Binding-site contacts:
Ligand atom O4 contacts residue NAG2 of chain 1.BA at 3.3 Å.
Ligand atom C8 contacts residue THR341 of chain 1.F at 4.2 Å.
Ligand atom O6 contacts residue NAG2 of chain 1.BA at 3.5 Å (h-bond).
Ligand atom N2 contacts residue NAG2 of chain 1.BA at 4.2 Å.
Ligand atom C4 contacts residue NAG1 of chain 1.BA at 4.2 Å.
Ligand atom C5 contacts residue NAG1 of chain 1.BA at 3.6 Å.
Ligand atom C1 contacts residue NAG1 of chain 1.BA at 4.1 Å.
Ligand atom C5 contacts residue ASN332 of chain 1.F at 3.7 Å.
Ligand atom C2 contacts residue ASN332 of chain 1.F at 2.5 Å.
Ligand atom C7 contacts residue NAG2 of chain 1.BA at 4.3 Å.
Ligand atom C7 contacts residue ASN332 of chain 1.F at 3.5 Å.
Ligand atom N2 contacts residue SER333 of chain 1.F at 3.6 Å.
Ligand atom O5 contacts residue ASN332 of chain 1.F at 2.4 Å (h-bond).
Ligand atom C8 contacts residue NAG2 of chain 1.BA at 3.6 Å.
Ligand atom C8 contacts residue GLY335 of chain 1.F at 3.9 Å.
Ligand atom N2 contacts residue ASN332 of chain 1.F at 2.9 Å (h-bond).
Ligand atom C3 contacts residue ASN332 of chain 1.F at 3.8 Å.
Ligand atom C7 contacts residue SER333 of chain 1.F at 3.9 Å.
Ligand atom O3 contacts residue NAG2 of chain 1.BA at 4.2 Å.
Ligand atom C1 contacts residue NAG2 of chain 1.BA at 4.1 Å.
Ligand atom O5 contacts residue NAG1 of chain 1.BA at 3.9 Å.
Ligand atom C5 contacts residue NAG2 of chain 1.BA at 4.1 Å.
Ligand atom C8 contacts residue SER333 of chain 1.F at 3.3 Å.
Ligand atom C6 contacts residue NAG1 of chain 1.BA at 4.0 Å.
Ligand atom C4 contacts residue ASN332 of chain 1.F at 4.2 Å.
Ligand atom O7 contacts residue ASN332 of chain 1.F at 3.7 Å.
Ligand atom C4 contacts residue NAG2 of chain 1.BA at 4.0 Å.
Ligand atom O3 contacts residue NAG1 of chain 1.BA at 4.3 Å.
Ligand atom O7 contacts residue NAG1 of chain 1.BA at 3.6 Å.
Ligand atom C3 contacts residue NAG2 of chain 1.BA at 3.8 Å.
Ligand atom C6 contacts residue NAG2 of chain 1.BA at 3.5 Å.
Ligand atom C1 contacts residue ASN332 of chain 1.F at 1.4 Å.
Ligand atom O7 contacts residue ASN355 of chain 1.F at 4.3 Å.
Ligand atom C2 contacts residue NAG2 of chain 1.BA at 4.4 Å.

Sequence of chain 1.F:
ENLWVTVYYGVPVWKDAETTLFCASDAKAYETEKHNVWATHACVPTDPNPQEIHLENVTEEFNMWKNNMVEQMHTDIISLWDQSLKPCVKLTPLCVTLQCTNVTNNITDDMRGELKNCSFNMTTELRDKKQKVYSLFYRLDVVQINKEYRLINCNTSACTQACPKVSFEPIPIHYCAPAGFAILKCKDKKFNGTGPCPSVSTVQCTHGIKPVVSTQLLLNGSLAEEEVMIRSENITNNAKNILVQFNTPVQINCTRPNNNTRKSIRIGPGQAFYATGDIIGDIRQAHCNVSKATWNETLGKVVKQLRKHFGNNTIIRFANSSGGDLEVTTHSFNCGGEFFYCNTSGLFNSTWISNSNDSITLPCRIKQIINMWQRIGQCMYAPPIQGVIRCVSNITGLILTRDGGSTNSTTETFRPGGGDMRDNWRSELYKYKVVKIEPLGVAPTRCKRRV

A small-molecule ligand and the protein it binds are described below.
Small molecule (SMILES): CC(=O)N[C@H]1[C@H](O[C@H]2[C@H](O)[C@@H](NC(C)=O)CO[C@@H]2CO)O[C@H](CO)[C@@H](O)[C@@H]1O